Sequence of chain 1.I:
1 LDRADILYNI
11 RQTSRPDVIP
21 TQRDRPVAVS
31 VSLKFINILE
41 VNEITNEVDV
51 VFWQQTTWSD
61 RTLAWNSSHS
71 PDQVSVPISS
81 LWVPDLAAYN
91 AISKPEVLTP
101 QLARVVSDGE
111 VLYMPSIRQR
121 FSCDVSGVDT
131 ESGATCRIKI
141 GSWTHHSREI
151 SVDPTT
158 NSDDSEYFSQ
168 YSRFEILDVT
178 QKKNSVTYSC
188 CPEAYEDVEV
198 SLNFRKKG

Binding-site contacts:
Ligand atom C15 contacts residue TRP143 of chain 1.H at 3.5 Å (hydrophobic).
Ligand atom N2 contacts residue TYR89 of chain 1.H at 2.6 Å (h-bond).
Ligand atom N3 contacts residue THR144 of chain 1.H at 3.9 Å.
Ligand atom C2 contacts residue TYR192 of chain 1.H at 3.1 Å (hydrophobic).
Ligand atom C14 contacts residue TRP143 of chain 1.H at 3.7 Å (hydrophobic).
Ligand atom N2 contacts residue SER142 of chain 1.H at 3.6 Å.
Ligand atom C3 contacts residue ARG104 of chain 1.I at 3.7 Å.
Ligand atom N1 contacts residue TRP143 of chain 1.H at 3.2 Å (h-bond).
Ligand atom C7 contacts residue MET114 of chain 1.I at 3.8 Å (hydrophobic).
Ligand atom C4 contacts residue ARG104 of chain 1.I at 3.7 Å.
Ligand atom C11 contacts residue TRP53 of chain 1.I at 3.9 Å (hydrophobic).
Ligand atom C3 contacts residue TYR192 of chain 1.H at 3.4 Å (hydrophobic).
Ligand atom C13 contacts residue TYR192 of chain 1.H at 3.5 Å (hydrophobic).
Ligand atom C5 contacts residue ARG104 of chain 1.I at 3.9 Å.
Ligand atom C13 contacts residue TRP143 of chain 1.H at 3.7 Å (hydrophobic).
Ligand atom C13 contacts residue TYR185 of chain 1.H at 3.9 Å (hydrophobic).
Ligand atom C15 contacts residue TYR89 of chain 1.H at 3.3 Å (hydrophobic).
Ligand atom N2 contacts residue TRP143 of chain 1.H at 2.9 Å (h-bond).
Ligand atom C14 contacts residue TYR185 of chain 1.H at 3.6 Å (hydrophobic).
Ligand atom C4 contacts residue GLN73 of chain 1.I at 3.4 Å.
Ligand atom C14 contacts residue TYR89 of chain 1.H at 3.0 Å (hydrophobic).
Ligand atom C2 contacts residue 09Q1 of chain 1.Y at 3.9 Å.
Ligand atom C7 contacts residue TRP143 of chain 1.H at 3.5 Å (hydrophobic).
Ligand atom C10 contacts residue 09Q1 of chain 1.Y at 3.5 Å.
Ligand atom C6 contacts residue ARG104 of chain 1.I at 3.8 Å.
Ligand atom C3 contacts residue GLN73 of chain 1.I at 3.5 Å.
Ligand atom C14 contacts residue TYR192 of chain 1.H at 3.6 Å (hydrophobic).
Ligand atom C1 contacts residue 09Q1 of chain 1.Y at 3.7 Å.
Ligand atom C16 contacts residue TRP53 of chain 1.I at 3.4 Å (hydrophobic).
Ligand atom C1 contacts residue ARG104 of chain 1.I at 3.9 Å.
Ligand atom C11 contacts residue TRP143 of chain 1.H at 3.2 Å (hydrophobic).
Ligand atom N3 contacts residue MET114 of chain 1.I at 3.6 Å.
Ligand atom C16 contacts residue TRP143 of chain 1.H at 3.3 Å (hydrophobic).
Ligand atom C12 contacts residue TRP53 of chain 1.I at 3.6 Å (hydrophobic).
Ligand atom C6 contacts residue LEU112 of chain 1.I at 3.9 Å (hydrophobic).
Ligand atom C6 contacts residue 09Q1 of chain 1.Y at 3.5 Å.
Ligand atom C5 contacts residue 09Q1 of chain 1.Y at 3.7 Å.
Ligand atom C12 contacts residue 09Q1 of chain 1.Y at 3.4 Å.
Ligand atom C2 contacts residue ARG104 of chain 1.I at 3.8 Å.
Ligand atom N1 contacts residue TRP53 of chain 1.I at 3.4 Å.

The small molecule below binds the protein below.
Small molecule (SMILES): c1ccc(-c2cncc(N3CCCNCC3)c2)cc1

Sequence of chain 1.H:
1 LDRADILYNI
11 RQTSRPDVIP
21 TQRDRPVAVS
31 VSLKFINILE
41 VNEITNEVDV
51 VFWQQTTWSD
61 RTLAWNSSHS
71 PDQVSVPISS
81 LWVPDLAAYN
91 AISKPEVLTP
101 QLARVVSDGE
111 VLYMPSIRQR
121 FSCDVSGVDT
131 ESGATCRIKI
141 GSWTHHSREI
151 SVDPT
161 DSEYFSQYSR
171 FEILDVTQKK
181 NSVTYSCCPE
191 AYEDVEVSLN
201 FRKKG